Sequence of chain 1.C:
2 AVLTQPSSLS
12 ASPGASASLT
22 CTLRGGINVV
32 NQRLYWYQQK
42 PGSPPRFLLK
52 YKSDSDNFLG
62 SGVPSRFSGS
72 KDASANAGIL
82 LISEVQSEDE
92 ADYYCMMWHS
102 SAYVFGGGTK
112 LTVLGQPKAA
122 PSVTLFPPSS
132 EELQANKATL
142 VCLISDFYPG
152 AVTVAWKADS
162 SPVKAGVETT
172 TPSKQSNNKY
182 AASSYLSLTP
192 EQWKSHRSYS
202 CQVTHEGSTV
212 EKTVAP

Binding-site contacts:
Ligand atom C8 contacts residue PHE8 of chain 2.A at 3.3 Å (hydrophobic).
Ligand atom C6 contacts residue GLU192 of chain 1.C at 4.2 Å.
Ligand atom C2 contacts residue ASN13 of chain 2.A at 2.5 Å.
Ligand atom C5 contacts residue ASN13 of chain 2.A at 3.7 Å.
Ligand atom C8 contacts residue GLY9 of chain 2.A at 3.4 Å.
Ligand atom O7 contacts residue GLY9 of chain 2.A at 3.8 Å.
Ligand atom C7 contacts residue GLY9 of chain 2.A at 3.7 Å.
Ligand atom N2 contacts residue PHE12 of chain 2.A at 4.4 Å.
Ligand atom C3 contacts residue ASN13 of chain 2.A at 3.8 Å.
Ligand atom N2 contacts residue GLY9 of chain 2.A at 4.0 Å.
Ligand atom C1 contacts residue LYS195 of chain 1.C at 3.7 Å.
Ligand atom O7 contacts residue PHE8 of chain 2.A at 4.4 Å.
Ligand atom C4 contacts residue ASN13 of chain 2.A at 4.2 Å.
Ligand atom O5 contacts residue GLU192 of chain 1.C at 4.2 Å.
Ligand atom C7 contacts residue ASN13 of chain 2.A at 4.0 Å.
Ligand atom O6 contacts residue GLU192 of chain 1.C at 3.1 Å (salt-bridge).
Ligand atom N2 contacts residue ASN13 of chain 2.A at 2.9 Å (h-bond).
Ligand atom C1 contacts residue ASN13 of chain 2.A at 1.4 Å.
Ligand atom O3 contacts residue VAL37 of chain 2.A at 3.5 Å.
Ligand atom C8 contacts residue LEU38 of chain 2.A at 4.1 Å (hydrophobic).
Ligand atom C7 contacts residue PHE8 of chain 2.A at 4.1 Å (hydrophobic).
Ligand atom C8 contacts residue PHE12 of chain 2.A at 3.7 Å (hydrophobic).
Ligand atom C5 contacts residue LYS195 of chain 1.C at 4.3 Å.
Ligand atom O5 contacts residue ASN13 of chain 2.A at 2.4 Å (h-bond).
Ligand atom O5 contacts residue LYS195 of chain 1.C at 3.4 Å (salt-bridge).
Ligand atom C5 contacts residue GLU192 of chain 1.C at 4.2 Å.
Ligand atom O6 contacts residue LYS195 of chain 1.C at 3.8 Å.

A protein and the small-molecule ligand that binds it are described below.
Small molecule (SMILES): CC(=O)N[C@@H]1[C@@H](O)[C@H](O)[C@@H](CO)O[C@H]1O

Sequence of chain 2.A:
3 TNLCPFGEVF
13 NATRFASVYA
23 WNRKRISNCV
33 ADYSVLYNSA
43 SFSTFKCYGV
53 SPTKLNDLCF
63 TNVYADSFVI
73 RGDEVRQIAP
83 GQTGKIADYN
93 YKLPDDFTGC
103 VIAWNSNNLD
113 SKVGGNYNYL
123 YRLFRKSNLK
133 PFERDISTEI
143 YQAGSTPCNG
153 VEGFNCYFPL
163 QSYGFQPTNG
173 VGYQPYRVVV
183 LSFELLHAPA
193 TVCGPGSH